Binding-site contacts:
Ligand atom N2 contacts residue TYR90 of chain 1.A at 4.4 Å.
Ligand atom C6 contacts residue PHE119 of chain 1.A at 4.0 Å (hydrophobic).
Ligand atom C1 contacts residue SER66 of chain 1.A at 4.5 Å.
Ligand atom O5 contacts residue THR89 of chain 1.A at 4.5 Å.
Ligand atom C8 contacts residue ASP67 of chain 1.A at 3.7 Å.
Ligand atom C5 contacts residue THR120 of chain 1.A at 4.2 Å.
Ligand atom C4 contacts residue ASN118 of chain 1.A at 4.2 Å.
Ligand atom N2 contacts residue ASN118 of chain 1.A at 2.9 Å (h-bond).
Ligand atom C6 contacts residue THR120 of chain 1.A at 3.8 Å.
Ligand atom C5 contacts residue ASN118 of chain 1.A at 3.6 Å.
Ligand atom C3 contacts residue ASN118 of chain 1.A at 3.8 Å.
Ligand atom O6 contacts residue ASN118 of chain 1.A at 4.2 Å.
Ligand atom O5 contacts residue PHE119 of chain 1.A at 3.9 Å.
Ligand atom O5 contacts residue ASN118 of chain 1.A at 2.4 Å (h-bond).
Ligand atom O6 contacts residue THR89 of chain 1.A at 3.9 Å.
Ligand atom O6 contacts residue PHE119 of chain 1.A at 2.8 Å (h-bond).
Ligand atom O6 contacts residue THR120 of chain 1.A at 3.6 Å (h-bond).
Ligand atom O5 contacts residue THR120 of chain 1.A at 3.4 Å (h-bond).
Ligand atom C8 contacts residue SER66 of chain 1.A at 3.6 Å.
Ligand atom C2 contacts residue ASN118 of chain 1.A at 2.5 Å.
Ligand atom C7 contacts residue ASN118 of chain 1.A at 3.8 Å.
Ligand atom C8 contacts residue ASN118 of chain 1.A at 3.7 Å.
Ligand atom C1 contacts residue ASN118 of chain 1.A at 1.4 Å.
Ligand atom C1 contacts residue THR89 of chain 1.A at 4.2 Å.

The protein below binds the small molecule below.
Small molecule (SMILES): CC(=O)N[C@@H]1[C@@H](O)[C@H](O)[C@@H](CO)O[C@H]1O

Sequence of chain 1.A:
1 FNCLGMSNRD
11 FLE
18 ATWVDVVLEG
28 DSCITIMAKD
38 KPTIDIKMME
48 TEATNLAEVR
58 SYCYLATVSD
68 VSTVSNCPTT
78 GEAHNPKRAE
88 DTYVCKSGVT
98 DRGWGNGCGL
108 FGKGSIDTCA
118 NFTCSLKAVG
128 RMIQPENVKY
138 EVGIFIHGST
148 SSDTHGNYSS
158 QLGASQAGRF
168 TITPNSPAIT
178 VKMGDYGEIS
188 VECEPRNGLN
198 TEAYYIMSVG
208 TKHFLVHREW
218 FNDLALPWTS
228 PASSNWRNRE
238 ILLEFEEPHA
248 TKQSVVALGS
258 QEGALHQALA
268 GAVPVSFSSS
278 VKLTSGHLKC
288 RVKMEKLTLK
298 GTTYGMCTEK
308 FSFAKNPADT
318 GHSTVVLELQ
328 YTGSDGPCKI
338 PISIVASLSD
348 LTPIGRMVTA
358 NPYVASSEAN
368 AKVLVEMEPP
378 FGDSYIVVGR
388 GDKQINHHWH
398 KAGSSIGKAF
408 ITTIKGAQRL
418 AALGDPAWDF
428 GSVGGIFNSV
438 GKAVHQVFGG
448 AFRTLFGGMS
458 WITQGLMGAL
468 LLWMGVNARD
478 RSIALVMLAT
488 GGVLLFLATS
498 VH